Binding-site contacts:
Ligand atom C2 contacts residue GLU276 of chain 1.A at 4.0 Å.
Ligand atom C1 contacts residue ASN277 of chain 1.A at 1.4 Å.
Ligand atom C2 contacts residue ASN277 of chain 1.A at 2.5 Å.
Ligand atom C7 contacts residue ASN275 of chain 1.A at 3.9 Å.
Ligand atom O6 contacts residue LYS553 of chain 1.C at 3.3 Å.
Ligand atom C8 contacts residue ASN275 of chain 1.A at 3.7 Å.
Ligand atom C3 contacts residue GLU276 of chain 1.A at 4.3 Å.
Ligand atom C3 contacts residue ASN277 of chain 1.A at 3.8 Å.
Ligand atom C5 contacts residue ASN277 of chain 1.A at 3.7 Å.
Ligand atom C7 contacts residue GLU276 of chain 1.A at 3.8 Å.
Ligand atom N2 contacts residue GLU276 of chain 1.A at 3.0 Å (salt-bridge).
Ligand atom C1 contacts residue LYS553 of chain 1.C at 4.3 Å.
Ligand atom C6 contacts residue LYS553 of chain 1.C at 3.6 Å.
Ligand atom C7 contacts residue ASN277 of chain 1.A at 3.7 Å.
Ligand atom O5 contacts residue ASN277 of chain 1.A at 2.4 Å (h-bond).
Ligand atom O7 contacts residue ASN275 of chain 1.A at 4.0 Å.
Ligand atom C5 contacts residue LYS553 of chain 1.C at 4.0 Å.
Ligand atom O5 contacts residue LYS553 of chain 1.C at 3.4 Å.
Ligand atom C8 contacts residue GLU276 of chain 1.A at 3.5 Å.
Ligand atom C1 contacts residue GLU276 of chain 1.A at 4.1 Å.
Ligand atom C4 contacts residue ASN277 of chain 1.A at 4.2 Å.
Ligand atom N2 contacts residue ASN277 of chain 1.A at 2.9 Å (h-bond).
Ligand atom O7 contacts residue ASN277 of chain 1.A at 4.2 Å.

Sequence of chain 1.C:
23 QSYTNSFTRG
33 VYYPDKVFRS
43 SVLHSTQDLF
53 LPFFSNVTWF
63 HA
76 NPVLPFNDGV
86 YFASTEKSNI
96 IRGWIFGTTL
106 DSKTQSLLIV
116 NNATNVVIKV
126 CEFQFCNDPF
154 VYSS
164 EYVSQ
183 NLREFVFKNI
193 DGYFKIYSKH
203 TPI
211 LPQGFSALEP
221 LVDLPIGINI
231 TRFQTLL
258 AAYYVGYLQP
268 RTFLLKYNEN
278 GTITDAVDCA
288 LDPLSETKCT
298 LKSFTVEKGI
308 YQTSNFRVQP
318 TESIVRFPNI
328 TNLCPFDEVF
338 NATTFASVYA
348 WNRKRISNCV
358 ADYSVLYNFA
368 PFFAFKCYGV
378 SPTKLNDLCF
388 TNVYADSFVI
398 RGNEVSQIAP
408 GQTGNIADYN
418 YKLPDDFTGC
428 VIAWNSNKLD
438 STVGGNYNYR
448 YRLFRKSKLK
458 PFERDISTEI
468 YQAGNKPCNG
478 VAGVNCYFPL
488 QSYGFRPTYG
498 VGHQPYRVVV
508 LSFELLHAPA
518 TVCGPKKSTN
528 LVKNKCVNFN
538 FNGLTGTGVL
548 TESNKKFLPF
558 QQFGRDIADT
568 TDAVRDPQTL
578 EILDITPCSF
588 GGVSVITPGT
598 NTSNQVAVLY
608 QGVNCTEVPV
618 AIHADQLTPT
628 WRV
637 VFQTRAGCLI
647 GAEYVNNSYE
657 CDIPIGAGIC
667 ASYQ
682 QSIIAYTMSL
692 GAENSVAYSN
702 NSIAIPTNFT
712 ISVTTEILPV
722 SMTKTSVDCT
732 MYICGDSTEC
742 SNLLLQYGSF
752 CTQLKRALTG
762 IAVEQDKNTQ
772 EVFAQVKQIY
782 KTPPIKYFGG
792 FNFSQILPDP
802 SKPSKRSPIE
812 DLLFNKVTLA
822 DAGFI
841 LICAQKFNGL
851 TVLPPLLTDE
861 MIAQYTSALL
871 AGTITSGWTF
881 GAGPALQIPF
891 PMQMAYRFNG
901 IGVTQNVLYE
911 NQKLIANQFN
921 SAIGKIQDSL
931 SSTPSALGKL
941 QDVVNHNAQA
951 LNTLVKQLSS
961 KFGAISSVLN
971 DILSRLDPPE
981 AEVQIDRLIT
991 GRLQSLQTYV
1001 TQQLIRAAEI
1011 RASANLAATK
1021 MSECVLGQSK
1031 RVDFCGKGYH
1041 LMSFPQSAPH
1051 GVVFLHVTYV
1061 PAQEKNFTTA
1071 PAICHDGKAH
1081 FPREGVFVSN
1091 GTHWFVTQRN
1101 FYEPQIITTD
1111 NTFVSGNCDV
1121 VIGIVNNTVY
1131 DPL

The protein below binds the small molecule below.
Small molecule (SMILES): CC(=O)N[C@@H]1[C@@H](O)[C@H](O)[C@@H](CO)O[C@H]1O

Sequence of chain 1.A:
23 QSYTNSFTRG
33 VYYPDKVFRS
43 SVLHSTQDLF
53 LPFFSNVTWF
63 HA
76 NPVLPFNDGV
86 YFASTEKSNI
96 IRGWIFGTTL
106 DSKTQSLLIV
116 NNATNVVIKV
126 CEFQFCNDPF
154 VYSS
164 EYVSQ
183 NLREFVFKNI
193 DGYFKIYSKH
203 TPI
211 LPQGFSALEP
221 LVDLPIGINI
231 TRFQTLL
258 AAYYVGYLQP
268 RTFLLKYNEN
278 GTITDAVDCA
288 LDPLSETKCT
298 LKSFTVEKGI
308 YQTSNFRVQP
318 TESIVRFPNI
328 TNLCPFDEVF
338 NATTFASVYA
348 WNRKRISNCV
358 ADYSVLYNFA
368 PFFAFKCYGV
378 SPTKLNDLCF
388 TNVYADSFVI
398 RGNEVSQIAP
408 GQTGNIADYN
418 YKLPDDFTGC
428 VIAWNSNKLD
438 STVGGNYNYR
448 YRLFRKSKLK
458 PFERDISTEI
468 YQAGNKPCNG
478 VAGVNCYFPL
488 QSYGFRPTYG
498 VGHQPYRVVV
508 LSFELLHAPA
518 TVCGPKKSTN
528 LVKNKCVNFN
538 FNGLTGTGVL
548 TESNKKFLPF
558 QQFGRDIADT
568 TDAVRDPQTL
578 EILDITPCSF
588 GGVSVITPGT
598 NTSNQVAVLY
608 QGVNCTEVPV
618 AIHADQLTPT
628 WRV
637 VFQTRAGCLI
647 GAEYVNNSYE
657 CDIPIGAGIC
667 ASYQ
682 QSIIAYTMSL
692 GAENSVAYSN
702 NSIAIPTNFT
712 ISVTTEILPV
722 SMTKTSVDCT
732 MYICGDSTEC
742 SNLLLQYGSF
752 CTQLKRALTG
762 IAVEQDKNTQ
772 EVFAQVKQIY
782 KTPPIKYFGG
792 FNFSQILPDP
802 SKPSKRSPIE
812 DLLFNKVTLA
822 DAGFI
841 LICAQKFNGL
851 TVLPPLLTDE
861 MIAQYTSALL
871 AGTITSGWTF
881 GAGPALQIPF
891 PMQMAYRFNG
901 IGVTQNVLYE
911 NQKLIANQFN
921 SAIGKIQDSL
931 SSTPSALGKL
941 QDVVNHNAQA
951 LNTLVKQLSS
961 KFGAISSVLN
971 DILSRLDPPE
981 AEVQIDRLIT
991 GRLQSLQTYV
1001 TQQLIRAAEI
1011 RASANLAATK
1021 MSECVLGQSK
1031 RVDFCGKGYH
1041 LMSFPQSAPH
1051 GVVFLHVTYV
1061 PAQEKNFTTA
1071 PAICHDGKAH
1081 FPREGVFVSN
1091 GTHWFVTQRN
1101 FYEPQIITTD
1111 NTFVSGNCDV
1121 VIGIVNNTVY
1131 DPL